Binding-site contacts:
Ligand atom C3 contacts residue GLY223 of chain 1.C at 4.2 Å.
Ligand atom O1 contacts residue ASN75 of chain 1.C at 3.3 Å.
Ligand atom O1 contacts residue GLN131 of chain 1.C at 3.1 Å (h-bond).
Ligand atom O3 contacts residue THR167 of chain 1.C at 2.6 Å (h-bond).
Ligand atom C3 contacts residue GLN131 of chain 1.C at 3.4 Å.
Ligand atom C1 contacts residue ASN122 of chain 1.C at 4.0 Å.
Ligand atom O1 contacts residue ASN122 of chain 1.C at 3.4 Å (h-bond).
Ligand atom O3 contacts residue GLY223 of chain 1.C at 3.7 Å.
Ligand atom C5 contacts residue ARG232 of chain 1.C at 3.5 Å.
Ligand atom O5 contacts residue NI1 of chain 1.M at 2.0 Å (h-bond).
Ligand atom C5 contacts residue THR167 of chain 1.C at 3.5 Å.
Ligand atom C2 contacts residue GLN131 of chain 1.C at 3.3 Å.
Ligand atom O2 contacts residue NI1 of chain 1.M at 2.0 Å (h-bond).
Ligand atom O2 contacts residue HIS221 of chain 1.C at 3.9 Å.
Ligand atom C1 contacts residue NI1 of chain 1.M at 2.8 Å.
Ligand atom C2 contacts residue NI1 of chain 1.M at 2.8 Å.
Ligand atom O1 contacts residue NI1 of chain 1.M at 4.0 Å.
Ligand atom O5 contacts residue GLN131 of chain 1.C at 3.6 Å.
Ligand atom O4 contacts residue ASN122 of chain 1.C at 3.5 Å.
Ligand atom C4 contacts residue GLN131 of chain 1.C at 4.0 Å.
Ligand atom C2 contacts residue HIS221 of chain 1.C at 4.0 Å.
Ligand atom C2 contacts residue HIS134 of chain 1.C at 3.8 Å.
Ligand atom C3 contacts residue ASN122 of chain 1.C at 3.9 Å.
Ligand atom O4 contacts residue ARG232 of chain 1.C at 2.9 Å (salt-bridge).
Ligand atom O5 contacts residue HIS134 of chain 1.C at 3.2 Å (h-bond).
Ligand atom O3 contacts residue ARG232 of chain 1.C at 2.9 Å (salt-bridge).
Ligand atom C5 contacts residue GLY223 of chain 1.C at 3.9 Å.
Ligand atom C1 contacts residue HIS134 of chain 1.C at 3.6 Å.
Ligand atom O5 contacts residue HIS221 of chain 1.C at 2.9 Å (h-bond).
Ligand atom C2 contacts residue ASN122 of chain 1.C at 4.2 Å.
Ligand atom C3 contacts residue NI1 of chain 1.M at 4.2 Å.
Ligand atom C4 contacts residue THR167 of chain 1.C at 4.0 Å.
Ligand atom O2 contacts residue PHE76 of chain 1.C at 4.3 Å.
Ligand atom C4 contacts residue GLY223 of chain 1.C at 3.8 Å.
Ligand atom C1 contacts residue GLN131 of chain 1.C at 3.6 Å.
Ligand atom O5 contacts residue ASP136 of chain 1.C at 4.1 Å.
Ligand atom O4 contacts residue LEU234 of chain 1.C at 4.1 Å.
Ligand atom O2 contacts residue ASP136 of chain 1.C at 3.2 Å (salt-bridge).
Ligand atom O3 contacts residue GLY165 of chain 1.C at 4.0 Å.
Ligand atom O2 contacts residue HIS134 of chain 1.C at 2.8 Å (h-bond).

The small molecule below binds the protein below.
Small molecule (SMILES): O=C(O)CCC(=O)C(=O)O

Sequence of chain 1.C:
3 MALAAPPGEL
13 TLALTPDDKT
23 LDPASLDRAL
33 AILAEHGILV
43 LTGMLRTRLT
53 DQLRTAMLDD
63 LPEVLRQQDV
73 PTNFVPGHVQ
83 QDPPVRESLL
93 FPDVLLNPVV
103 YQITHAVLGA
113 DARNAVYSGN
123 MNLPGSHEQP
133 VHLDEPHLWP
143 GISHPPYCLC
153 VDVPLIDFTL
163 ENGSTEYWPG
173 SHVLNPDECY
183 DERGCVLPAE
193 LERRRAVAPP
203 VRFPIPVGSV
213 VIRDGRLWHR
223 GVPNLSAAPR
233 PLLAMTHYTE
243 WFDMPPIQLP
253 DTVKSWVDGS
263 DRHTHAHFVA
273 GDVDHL